Binding-site contacts:
Ligand atom C4 contacts residue ASN67 of chain 4.E at 4.2 Å.
Ligand atom C8 contacts residue PHE90 of chain 4.E at 4.4 Å (hydrophobic).
Ligand atom C8 contacts residue ASN67 of chain 4.E at 3.6 Å.
Ligand atom O7 contacts residue ARG89 of chain 4.E at 4.2 Å.
Ligand atom N2 contacts residue ASN67 of chain 4.E at 3.3 Å (h-bond).
Ligand atom C5 contacts residue ASN67 of chain 4.E at 3.7 Å.
Ligand atom O5 contacts residue ASN67 of chain 4.E at 2.4 Å (h-bond).
Ligand atom C7 contacts residue MET118 of chain 4.E at 3.8 Å (hydrophobic).
Ligand atom C2 contacts residue ASN67 of chain 4.E at 2.4 Å.
Ligand atom C7 contacts residue ASN67 of chain 4.E at 3.8 Å.
Ligand atom C8 contacts residue MET118 of chain 4.E at 4.1 Å (hydrophobic).
Ligand atom C3 contacts residue ASN67 of chain 4.E at 3.6 Å.
Ligand atom O3 contacts residue ASN67 of chain 4.E at 3.8 Å.
Ligand atom C1 contacts residue ASN67 of chain 4.E at 1.4 Å.
Ligand atom O7 contacts residue MET118 of chain 4.E at 3.5 Å.
Ligand atom O7 contacts residue ASN67 of chain 4.E at 4.5 Å.

This small molecule binds to this protein.
Small molecule (SMILES): CC(=O)N[C@@H]1[C@@H](O)[C@H](O)[C@@H](CO)O[C@H]1O

Sequence of chain 4.E:
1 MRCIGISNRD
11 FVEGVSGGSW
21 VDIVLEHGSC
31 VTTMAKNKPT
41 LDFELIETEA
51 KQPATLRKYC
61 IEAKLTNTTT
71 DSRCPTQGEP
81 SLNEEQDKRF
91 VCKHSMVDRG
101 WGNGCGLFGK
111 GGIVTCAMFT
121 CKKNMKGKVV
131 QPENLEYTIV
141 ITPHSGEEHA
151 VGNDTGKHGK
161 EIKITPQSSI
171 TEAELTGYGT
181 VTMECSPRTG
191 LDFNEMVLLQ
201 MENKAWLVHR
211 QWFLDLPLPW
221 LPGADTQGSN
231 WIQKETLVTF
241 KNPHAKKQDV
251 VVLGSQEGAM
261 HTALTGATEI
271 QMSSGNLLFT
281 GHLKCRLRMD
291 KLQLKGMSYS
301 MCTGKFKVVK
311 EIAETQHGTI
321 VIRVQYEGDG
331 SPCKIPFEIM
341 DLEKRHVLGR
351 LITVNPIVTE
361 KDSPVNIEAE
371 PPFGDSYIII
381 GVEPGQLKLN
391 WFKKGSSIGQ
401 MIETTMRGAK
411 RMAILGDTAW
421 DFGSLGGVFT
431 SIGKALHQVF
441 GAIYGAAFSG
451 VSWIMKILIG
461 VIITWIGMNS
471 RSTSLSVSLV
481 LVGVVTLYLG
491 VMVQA